Sequence of chain 1.F:
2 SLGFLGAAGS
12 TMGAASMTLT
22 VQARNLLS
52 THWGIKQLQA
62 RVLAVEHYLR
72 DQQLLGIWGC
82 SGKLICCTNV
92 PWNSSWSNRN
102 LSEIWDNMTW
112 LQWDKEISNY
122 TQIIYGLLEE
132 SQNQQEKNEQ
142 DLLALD

A small-molecule ligand and the protein it binds are described below.
Small molecule (SMILES): CC(=O)N[C@@H]1[C@@H](O)[C@H](O)[C@@H](CO)O[C@H]1O

Binding-site contacts:
Ligand atom C1 contacts residue ASN94 of chain 1.F at 1.5 Å.
Ligand atom C8 contacts residue ILE124 of chain 1.F at 4.1 Å (hydrophobic).
Ligand atom O7 contacts residue ASN94 of chain 1.F at 3.8 Å.
Ligand atom C7 contacts residue SER96 of chain 1.F at 3.9 Å.
Ligand atom C2 contacts residue SER96 of chain 1.F at 3.6 Å.
Ligand atom N2 contacts residue SER96 of chain 1.F at 2.9 Å (h-bond).
Ligand atom C8 contacts residue SER96 of chain 1.F at 4.0 Å.
Ligand atom C3 contacts residue ASN94 of chain 1.F at 4.0 Å.
Ligand atom C7 contacts residue ASN94 of chain 1.F at 3.6 Å.
Ligand atom O5 contacts residue ASN94 of chain 1.F at 2.5 Å (h-bond).
Ligand atom N2 contacts residue TRP97 of chain 1.F at 4.4 Å.
Ligand atom C1 contacts residue SER96 of chain 1.F at 4.5 Å.
Ligand atom C2 contacts residue ASN94 of chain 1.F at 2.6 Å.
Ligand atom N2 contacts residue ASN94 of chain 1.F at 3.0 Å (h-bond).
Ligand atom C4 contacts residue ASN94 of chain 1.F at 4.4 Å.
Ligand atom C8 contacts residue TRP97 of chain 1.F at 3.5 Å (hydrophobic).
Ligand atom C5 contacts residue ASN94 of chain 1.F at 3.8 Å.
Ligand atom C7 contacts residue TRP97 of chain 1.F at 4.2 Å (hydrophobic).